Sequence of chain 1.D:
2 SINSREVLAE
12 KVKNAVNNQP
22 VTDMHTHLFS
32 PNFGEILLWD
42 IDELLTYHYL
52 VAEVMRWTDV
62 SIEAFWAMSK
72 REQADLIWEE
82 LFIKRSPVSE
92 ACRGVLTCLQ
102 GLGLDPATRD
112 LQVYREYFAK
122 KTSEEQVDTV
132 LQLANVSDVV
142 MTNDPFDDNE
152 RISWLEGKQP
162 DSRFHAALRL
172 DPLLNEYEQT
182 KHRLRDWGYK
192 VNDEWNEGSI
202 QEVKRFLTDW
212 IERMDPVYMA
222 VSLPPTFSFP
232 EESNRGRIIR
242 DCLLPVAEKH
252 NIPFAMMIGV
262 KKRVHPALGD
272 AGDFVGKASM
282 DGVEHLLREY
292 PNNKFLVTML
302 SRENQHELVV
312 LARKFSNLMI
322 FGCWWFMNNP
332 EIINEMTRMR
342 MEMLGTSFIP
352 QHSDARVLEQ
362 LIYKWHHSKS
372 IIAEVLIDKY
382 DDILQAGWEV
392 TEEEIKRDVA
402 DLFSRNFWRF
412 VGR

Binding-site contacts:
Ligand atom C3 contacts residue TRP326 of chain 1.D at 3.9 Å (hydrophobic).
Ligand atom O6B contacts residue HIS26 of chain 1.D at 3.2 Å (h-bond).
Ligand atom C5 contacts residue ZN1 of chain 1.Z at 2.9 Å.
Ligand atom O6B contacts residue ARG170 of chain 1.D at 3.0 Å (salt-bridge).
Ligand atom O3 contacts residue ARG357 of chain 1.D at 3.1 Å (salt-bridge).
Ligand atom C3 contacts residue HIS49 of chain 1.D at 3.9 Å.
Ligand atom O5 contacts residue HIS26 of chain 1.D at 3.8 Å.
Ligand atom O6A contacts residue TRP325 of chain 1.D at 3.8 Å.
Ligand atom O1 contacts residue ASP355 of chain 1.D at 2.8 Å (salt-bridge).
Ligand atom C1 contacts residue TRP326 of chain 1.D at 3.6 Å (hydrophobic).
Ligand atom C1 contacts residue TYR50 of chain 1.D at 3.4 Å (hydrophobic).
Ligand atom C2 contacts residue ARG357 of chain 1.D at 3.9 Å.
Ligand atom O4 contacts residue ARG357 of chain 1.D at 3.9 Å.
Ligand atom O6B contacts residue MET258 of chain 1.D at 3.1 Å.
Ligand atom C6 contacts residue ZN1 of chain 1.Z at 3.0 Å.
Ligand atom O5 contacts residue ASP355 of chain 1.D at 3.2 Å (salt-bridge).
Ligand atom O6A contacts residue MET258 of chain 1.D at 3.7 Å.
Ligand atom O2 contacts residue ARG357 of chain 1.D at 2.7 Å (salt-bridge).
Ligand atom O1 contacts residue TYR50 of chain 1.D at 2.8 Å (h-bond).
Ligand atom O6A contacts residue SER223 of chain 1.D at 3.7 Å.
Ligand atom C2 contacts residue ASP355 of chain 1.D at 3.8 Å.
Ligand atom C3 contacts residue ARG357 of chain 1.D at 3.9 Å.
Ligand atom O6B contacts residue ZN1 of chain 1.Z at 2.4 Å.
Ligand atom O3 contacts residue HIS49 of chain 1.D at 2.9 Å (h-bond).
Ligand atom C6 contacts residue MET258 of chain 1.D at 3.5 Å (hydrophobic).
Ligand atom O5 contacts residue TRP325 of chain 1.D at 2.7 Å (h-bond).
Ligand atom O6B contacts residue HIS28 of chain 1.D at 3.2 Å (h-bond).
Ligand atom C6 contacts residue ARG170 of chain 1.D at 3.5 Å.
Ligand atom C4 contacts residue ZN1 of chain 1.Z at 3.5 Å.
Ligand atom C6 contacts residue TRP325 of chain 1.D at 3.9 Å (hydrophobic).
Ligand atom C1 contacts residue ASP355 of chain 1.D at 3.7 Å.
Ligand atom C5 contacts residue TRP325 of chain 1.D at 3.6 Å (hydrophobic).
Ligand atom O1 contacts residue TRP326 of chain 1.D at 3.5 Å.
Ligand atom C2 contacts residue ZN1 of chain 1.Z at 3.7 Å.
Ligand atom O6A contacts residue ARG170 of chain 1.D at 2.6 Å (salt-bridge).
Ligand atom O2 contacts residue HIS49 of chain 1.D at 3.5 Å (h-bond).
Ligand atom C4 contacts residue HIS28 of chain 1.D at 3.8 Å.
Ligand atom O5 contacts residue HIS28 of chain 1.D at 3.7 Å.
Ligand atom C4 contacts residue ARG357 of chain 1.D at 3.8 Å.
Ligand atom O5 contacts residue ZN1 of chain 1.Z at 2.0 Å.

This protein binds this small molecule.
Small molecule (SMILES): O=C[C@H](O)[C@@H](O)[C@H](O)[C@H](O)C(=O)O